Binding-site contacts:
Ligand atom C8 contacts residue ASN136 of chain 1.D at 3.8 Å.
Ligand atom C7 contacts residue HIS139 of chain 1.D at 4.2 Å.
Ligand atom O7 contacts residue ASN136 of chain 1.D at 3.9 Å.
Ligand atom C7 contacts residue ASN136 of chain 1.D at 3.5 Å.
Ligand atom C3 contacts residue ASN136 of chain 1.D at 3.9 Å.
Ligand atom O7 contacts residue HIS139 of chain 1.D at 4.0 Å.
Ligand atom C8 contacts residue HIS139 of chain 1.D at 3.9 Å.
Ligand atom N2 contacts residue ASN136 of chain 1.D at 3.0 Å (h-bond).
Ligand atom C1 contacts residue ASN136 of chain 1.D at 1.5 Å.
Ligand atom C5 contacts residue ASN136 of chain 1.D at 3.8 Å.
Ligand atom C2 contacts residue ASN136 of chain 1.D at 2.5 Å.
Ligand atom O5 contacts residue ASN136 of chain 1.D at 2.5 Å (h-bond).
Ligand atom C4 contacts residue ASN136 of chain 1.D at 4.4 Å.

This protein binds this small molecule.
Small molecule (SMILES): CC(=O)N[C@@H]1[C@@H](O)[C@H](O)[C@@H](CO)O[C@H]1O

Sequence of chain 1.D:
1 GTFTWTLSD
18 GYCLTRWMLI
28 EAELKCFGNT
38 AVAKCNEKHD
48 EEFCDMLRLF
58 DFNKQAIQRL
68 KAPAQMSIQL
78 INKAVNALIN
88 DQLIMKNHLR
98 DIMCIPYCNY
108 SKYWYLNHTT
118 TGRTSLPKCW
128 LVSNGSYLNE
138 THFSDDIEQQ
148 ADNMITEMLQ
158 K